Sequence of chain 1.MA:
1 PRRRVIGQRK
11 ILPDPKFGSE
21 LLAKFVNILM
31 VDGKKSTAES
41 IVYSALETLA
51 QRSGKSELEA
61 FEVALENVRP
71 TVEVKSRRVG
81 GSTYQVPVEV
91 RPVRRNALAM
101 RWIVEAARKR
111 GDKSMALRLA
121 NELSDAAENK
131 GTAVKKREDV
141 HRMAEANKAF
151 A

Binding-site contacts:
Ligand atom C5' contacts residue MG1 of chain 1.BM at 4.4 Å.
Ligand atom P contacts residue MG1 of chain 1.BM at 2.9 Å.
Ligand atom O5' contacts residue MG1 of chain 1.EQ at 4.4 Å.
Ligand atom O4 contacts residue MG1 of chain 1.EQ at 4.1 Å.
Ligand atom C3' contacts residue MG1 of chain 1.BM at 4.1 Å.
Ligand atom C3' contacts residue MG1 of chain 1.EQ at 4.2 Å.
Ligand atom O4' contacts residue GLY81 of chain 1.MA at 4.3 Å.
Ligand atom O5' contacts residue MG1 of chain 1.EQ at 4.3 Å.
Ligand atom C6 contacts residue MG1 of chain 1.EQ at 3.8 Å.
Ligand atom OP2 contacts residue MG1 of chain 1.EQ at 3.2 Å.
Ligand atom N7 contacts residue GLY81 of chain 1.MA at 3.7 Å.
Ligand atom N9 contacts residue GLY81 of chain 1.MA at 4.5 Å.
Ligand atom C4 contacts residue MG1 of chain 1.EQ at 3.9 Å.
Ligand atom OP2 contacts residue MG1 of chain 1.EQ at 4.5 Å.
Ligand atom OP1 contacts residue MG1 of chain 1.BM at 2.0 Å.
Ligand atom O3' contacts residue MG1 of chain 1.BM at 2.8 Å.
Ligand atom P contacts residue MG1 of chain 1.EQ at 4.3 Å.
Ligand atom O5' contacts residue MG1 of chain 1.BM at 4.2 Å.
Ligand atom C5 contacts residue MG1 of chain 1.EQ at 3.0 Å.
Ligand atom OP1 contacts residue VAL79 of chain 1.MA at 3.7 Å.
Ligand atom C8 contacts residue GLY81 of chain 1.MA at 3.6 Å.
Ligand atom OP2 contacts residue MG1 of chain 1.BM at 3.7 Å.

The protein below binds the small molecule below.
Small molecule (SMILES): Nc1ccn([C@@H]2O[C@H](CO[P](=O)(O)O[C@H]3[C@@H](O)[C@H](n4cnc5c(=O)nc(N)[nH]c54)O[C@@H]3CO[P](=O)(O)O[C@H]3[C@@H](O)[C@H](n4cnc5c(=O)nc(N)[nH]c54)O[C@@H]3COP(=O)=O)[C@@H](O[P](=O)(O)OC[C@H]3O[C@@H](n4ccc(=O)[nH]c4=O)[C@H](O)[C@@H]3O[P](=O)(O)OC[C@H]3O[C@@H](n4ccc(N)nc4=O)[C@H](O)[C@@H]3O[P](=O)(O)OC[C@H]3O[C@@H](n4ccc(=O)[nH]c4=O)[C@H](O)[C@@H]3O)[C@H]2O)c(=O)n1